A protein and the small-molecule ligand that binds it are described below.
Small molecule (SMILES): CC(=O)N[C@@H]1[C@@H](O)[C@H](O)[C@@H](CO)O[C@H]1O

Binding-site contacts:
Ligand atom O6 contacts residue ASN160 of chain 1.C at 4.3 Å.
Ligand atom C8 contacts residue ASN161 of chain 1.C at 4.3 Å.
Ligand atom C2 contacts residue ASN161 of chain 1.C at 2.5 Å.
Ligand atom O5 contacts residue GLU129 of chain 1.C at 4.2 Å.
Ligand atom N2 contacts residue ASN161 of chain 1.C at 2.8 Å (h-bond).
Ligand atom C1 contacts residue GLU129 of chain 1.C at 3.6 Å.
Ligand atom O6 contacts residue ASN161 of chain 1.C at 4.0 Å.
Ligand atom C4 contacts residue ASN161 of chain 1.C at 4.3 Å.
Ligand atom C3 contacts residue ASN161 of chain 1.C at 3.8 Å.
Ligand atom O7 contacts residue ASN161 of chain 1.C at 3.2 Å.
Ligand atom O5 contacts residue ASN161 of chain 1.C at 2.4 Å (h-bond).
Ligand atom C1 contacts residue ASN161 of chain 1.C at 1.4 Å.
Ligand atom C5 contacts residue ASN161 of chain 1.C at 3.8 Å.
Ligand atom C7 contacts residue ASN161 of chain 1.C at 3.2 Å.

Sequence of chain 1.C:
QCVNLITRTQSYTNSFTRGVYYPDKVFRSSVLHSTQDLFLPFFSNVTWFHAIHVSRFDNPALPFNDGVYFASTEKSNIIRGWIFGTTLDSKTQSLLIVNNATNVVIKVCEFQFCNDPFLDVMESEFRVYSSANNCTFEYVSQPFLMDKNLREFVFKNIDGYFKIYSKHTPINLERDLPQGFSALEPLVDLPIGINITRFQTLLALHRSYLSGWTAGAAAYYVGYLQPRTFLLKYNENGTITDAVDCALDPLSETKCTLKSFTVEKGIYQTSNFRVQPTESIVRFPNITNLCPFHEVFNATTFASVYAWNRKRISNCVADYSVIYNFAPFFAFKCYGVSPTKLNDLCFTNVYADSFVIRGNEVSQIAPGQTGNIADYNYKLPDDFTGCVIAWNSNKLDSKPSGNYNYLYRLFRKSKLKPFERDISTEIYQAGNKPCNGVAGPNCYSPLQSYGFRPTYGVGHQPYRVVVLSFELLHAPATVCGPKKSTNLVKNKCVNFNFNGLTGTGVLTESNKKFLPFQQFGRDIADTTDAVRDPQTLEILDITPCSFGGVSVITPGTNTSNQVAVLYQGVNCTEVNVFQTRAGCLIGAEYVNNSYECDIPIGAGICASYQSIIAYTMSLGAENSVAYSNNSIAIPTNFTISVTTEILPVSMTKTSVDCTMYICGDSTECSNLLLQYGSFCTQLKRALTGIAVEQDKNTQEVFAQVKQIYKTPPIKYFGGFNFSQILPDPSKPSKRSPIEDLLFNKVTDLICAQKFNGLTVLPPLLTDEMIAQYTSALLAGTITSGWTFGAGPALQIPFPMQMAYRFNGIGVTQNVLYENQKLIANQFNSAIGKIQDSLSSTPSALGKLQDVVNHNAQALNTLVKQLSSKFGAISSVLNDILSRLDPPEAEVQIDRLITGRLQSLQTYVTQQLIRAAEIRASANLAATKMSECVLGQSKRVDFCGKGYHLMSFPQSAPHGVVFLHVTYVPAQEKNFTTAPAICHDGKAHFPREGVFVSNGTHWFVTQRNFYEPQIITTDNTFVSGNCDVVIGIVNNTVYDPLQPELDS